Binding-site contacts:
Ligand atom N6 contacts residue TYR86 of chain 1.A at 3.8 Å.
Ligand atom C12 contacts residue LEU15 of chain 1.A at 3.7 Å (hydrophobic).
Ligand atom N9 contacts residue LEU137 of chain 1.A at 3.2 Å.
Ligand atom C1 contacts residue LEU15 of chain 1.A at 4.0 Å (hydrophobic).
Ligand atom C16 contacts residue GLY16 of chain 1.A at 3.8 Å.
Ligand atom C21 contacts residue GLU91 of chain 1.A at 3.4 Å.
Ligand atom C3 contacts residue LEU15 of chain 1.A at 3.8 Å (hydrophobic).
Ligand atom C2 contacts residue LEU15 of chain 1.A at 3.8 Å (hydrophobic).
Ligand atom N6 contacts residue LEU137 of chain 1.A at 4.0 Å.
Ligand atom O22 contacts residue GLU134 of chain 1.A at 3.5 Å.
Ligand atom C10 contacts residue LEU137 of chain 1.A at 3.5 Å (hydrophobic).
Ligand atom C11 contacts residue LEU15 of chain 1.A at 3.9 Å (hydrophobic).
Ligand atom C11 contacts residue LEU137 of chain 1.A at 3.9 Å (hydrophobic).
Ligand atom O8 contacts residue VAL23 of chain 1.A at 4.0 Å.
Ligand atom C18 contacts residue GLU17 of chain 1.A at 3.6 Å.
Ligand atom N6 contacts residue CYS87 of chain 1.A at 3.6 Å.
Ligand atom C7 contacts residue ALA36 of chain 1.A at 3.5 Å (hydrophobic).
Ligand atom N5 contacts residue ALA36 of chain 1.A at 3.9 Å.
Ligand atom N6 contacts residue GLU85 of chain 1.A at 2.7 Å (salt-bridge).
Ligand atom C21 contacts residue GLU134 of chain 1.A at 3.8 Å.
Ligand atom C4 contacts residue LEU137 of chain 1.A at 3.5 Å (hydrophobic).
Ligand atom C18 contacts residue GLY16 of chain 1.A at 3.8 Å.
Ligand atom N5 contacts residue CYS87 of chain 1.A at 3.0 Å (h-bond).
Ligand atom O22 contacts residue GLU91 of chain 1.A at 2.9 Å (salt-bridge).
Ligand atom O8 contacts residue LEU84 of chain 1.A at 3.8 Å.
Ligand atom N5 contacts residue LEU137 of chain 1.A at 3.9 Å.
Ligand atom O8 contacts residue ALA36 of chain 1.A at 3.7 Å.
Ligand atom C3 contacts residue CYS87 of chain 1.A at 3.8 Å (hydrophobic).
Ligand atom C20 contacts residue GLU91 of chain 1.A at 3.7 Å.
Ligand atom N5 contacts residue TYR86 of chain 1.A at 3.6 Å.
Ligand atom C7 contacts residue GLU85 of chain 1.A at 3.8 Å.
Ligand atom C17 contacts residue GLY16 of chain 1.A at 3.4 Å.
Ligand atom C17 contacts residue GLU17 of chain 1.A at 4.0 Å.
Ligand atom C14 contacts residue VAL23 of chain 1.A at 4.0 Å (hydrophobic).
Ligand atom N5 contacts residue GLU85 of chain 1.A at 3.5 Å (salt-bridge).
Ligand atom C7 contacts residue LEU137 of chain 1.A at 3.6 Å (hydrophobic).
Ligand atom C15 contacts residue VAL23 of chain 1.A at 4.0 Å (hydrophobic).
Ligand atom N6 contacts residue ALA36 of chain 1.A at 3.2 Å.
Ligand atom C4 contacts residue LEU15 of chain 1.A at 3.8 Å (hydrophobic).
Ligand atom C15 contacts residue LEU137 of chain 1.A at 3.9 Å (hydrophobic).

This protein binds this small molecule.
Small molecule (SMILES): Cc1cc2n[nH]c(=O)n2c2ccc(-c3cccc(O)c3)cc12

Sequence of chain 1.A:
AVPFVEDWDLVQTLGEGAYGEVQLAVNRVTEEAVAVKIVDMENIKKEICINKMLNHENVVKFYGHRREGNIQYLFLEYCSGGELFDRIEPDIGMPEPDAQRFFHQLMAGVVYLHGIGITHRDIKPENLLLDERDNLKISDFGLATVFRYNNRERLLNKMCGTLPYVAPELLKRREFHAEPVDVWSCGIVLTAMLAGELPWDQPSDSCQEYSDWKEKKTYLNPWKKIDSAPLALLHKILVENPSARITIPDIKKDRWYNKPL